Binding-site contacts:
Ligand atom N1 contacts residue TRP607 of chain 3.E at 4.4 Å.
Ligand atom O2 contacts residue HIS628 of chain 3.B at 3.3 Å (h-bond).
Ligand atom O2 contacts residue GLY627 of chain 3.B at 3.5 Å.
Ligand atom C6 contacts residue PHE629 of chain 3.B at 4.1 Å (hydrophobic).
Ligand atom O2 contacts residue HIS630 of chain 3.E at 3.8 Å.
Ligand atom C4 contacts residue HIS630 of chain 3.E at 3.4 Å.
Ligand atom N1 contacts residue HIS628 of chain 3.B at 2.3 Å (h-bond).
Ligand atom N1 contacts residue PHE629 of chain 3.B at 4.2 Å.
Ligand atom C2 contacts residue HIS628 of chain 3.B at 3.3 Å.
Ligand atom N3 contacts residue HIS630 of chain 3.E at 2.9 Å (h-bond).
Ligand atom N1 contacts residue HIS630 of chain 3.E at 4.2 Å.
Ligand atom C2 contacts residue HIS630 of chain 3.E at 3.4 Å.
Ligand atom C6 contacts residue PHE629 of chain 3.E at 4.4 Å (hydrophobic).
Ligand atom C5 contacts residue HIS630 of chain 3.E at 4.3 Å.
Ligand atom C2 contacts residue GLY627 of chain 3.B at 4.2 Å.
Ligand atom C5 contacts residue HIS628 of chain 3.B at 4.1 Å.
Ligand atom C5 contacts residue PHE629 of chain 3.E at 4.1 Å (hydrophobic).
Ligand atom N3 contacts residue HIS628 of chain 3.B at 4.4 Å.
Ligand atom N4 contacts residue HIS630 of chain 3.E at 3.4 Å.
Ligand atom N4 contacts residue PRO631 of chain 3.E at 4.5 Å.
Ligand atom C6 contacts residue HIS628 of chain 3.B at 2.9 Å.
Ligand atom O2 contacts residue ASP626 of chain 3.B at 3.7 Å.

Sequence of chain 3.E:
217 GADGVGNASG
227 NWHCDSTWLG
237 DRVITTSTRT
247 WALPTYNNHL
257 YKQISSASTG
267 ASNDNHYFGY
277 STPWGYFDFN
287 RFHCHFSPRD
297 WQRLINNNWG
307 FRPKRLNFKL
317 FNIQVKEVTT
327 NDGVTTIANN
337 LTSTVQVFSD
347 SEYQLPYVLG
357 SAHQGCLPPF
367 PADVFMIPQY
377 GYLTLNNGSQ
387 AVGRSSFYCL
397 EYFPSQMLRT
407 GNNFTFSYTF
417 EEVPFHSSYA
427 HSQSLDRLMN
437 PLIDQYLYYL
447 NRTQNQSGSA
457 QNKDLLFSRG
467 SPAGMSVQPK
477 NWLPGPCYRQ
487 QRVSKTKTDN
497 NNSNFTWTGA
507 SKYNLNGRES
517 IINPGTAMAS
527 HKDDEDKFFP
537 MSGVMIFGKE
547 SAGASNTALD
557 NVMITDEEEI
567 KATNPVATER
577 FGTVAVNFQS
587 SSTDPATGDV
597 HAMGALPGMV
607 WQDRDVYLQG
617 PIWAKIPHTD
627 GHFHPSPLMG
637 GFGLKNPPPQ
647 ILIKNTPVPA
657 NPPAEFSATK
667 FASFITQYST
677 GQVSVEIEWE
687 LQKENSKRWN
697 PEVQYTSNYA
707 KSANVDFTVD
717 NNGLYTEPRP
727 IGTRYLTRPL

Sequence of chain 3.B:
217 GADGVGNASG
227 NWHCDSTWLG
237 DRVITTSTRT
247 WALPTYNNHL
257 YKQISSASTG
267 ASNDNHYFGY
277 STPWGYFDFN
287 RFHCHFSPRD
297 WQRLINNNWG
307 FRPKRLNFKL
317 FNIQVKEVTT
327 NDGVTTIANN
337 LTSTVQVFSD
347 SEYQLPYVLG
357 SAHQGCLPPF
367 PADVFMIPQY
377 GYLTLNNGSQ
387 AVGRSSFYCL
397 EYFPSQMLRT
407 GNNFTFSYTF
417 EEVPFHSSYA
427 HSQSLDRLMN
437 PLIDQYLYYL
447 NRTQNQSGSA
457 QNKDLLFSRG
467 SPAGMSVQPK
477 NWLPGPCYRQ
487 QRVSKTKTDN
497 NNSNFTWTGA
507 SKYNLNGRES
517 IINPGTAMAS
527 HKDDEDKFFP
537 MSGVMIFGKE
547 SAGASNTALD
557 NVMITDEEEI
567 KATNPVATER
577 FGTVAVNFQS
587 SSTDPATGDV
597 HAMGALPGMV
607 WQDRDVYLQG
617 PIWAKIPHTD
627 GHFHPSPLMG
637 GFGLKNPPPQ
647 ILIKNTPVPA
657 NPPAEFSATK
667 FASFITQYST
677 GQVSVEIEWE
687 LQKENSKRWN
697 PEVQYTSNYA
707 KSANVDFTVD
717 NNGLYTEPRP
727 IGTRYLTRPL

This small molecule binds to this protein.
Small molecule (SMILES): Nc1ccnc(=O)[nH]1